Sequence of chain 29.C:
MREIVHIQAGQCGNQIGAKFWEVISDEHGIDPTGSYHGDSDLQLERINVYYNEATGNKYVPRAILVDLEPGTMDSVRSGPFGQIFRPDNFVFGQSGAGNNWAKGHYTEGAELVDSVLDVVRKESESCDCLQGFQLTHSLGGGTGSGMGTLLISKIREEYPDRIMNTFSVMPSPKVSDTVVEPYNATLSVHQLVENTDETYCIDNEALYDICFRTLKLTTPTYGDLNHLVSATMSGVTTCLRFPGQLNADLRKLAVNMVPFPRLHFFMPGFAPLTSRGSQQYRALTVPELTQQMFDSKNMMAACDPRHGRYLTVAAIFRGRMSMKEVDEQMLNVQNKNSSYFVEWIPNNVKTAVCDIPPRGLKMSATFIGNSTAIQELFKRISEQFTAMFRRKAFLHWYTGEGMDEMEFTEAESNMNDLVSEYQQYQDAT

The small molecule below binds the protein below.
Small molecule (SMILES): CC(=O)O[C@H]1C(=O)[C@@]2(C)[C@H]([C@H](OC(=O)c3ccccc3)[C@]3(O)C[C@H](OC(=O)[C@H](O)[C@@H](NC(=O)c4ccccc4)c4ccccc4)C(C)=C1C3(C)C)[C@]1(OC(C)=O)CO[C@@H]1C[C@@H]2O

Binding-site contacts:
Ligand atom C42 contacts residue VAL23 of chain 29.C at 3.4 Å (hydrophobic).
Ligand atom C08 contacts residue HIS227 of chain 29.C at 2.9 Å.
Ligand atom C36 contacts residue HIS227 of chain 29.C at 3.7 Å.
Ligand atom C05 contacts residue HIS227 of chain 29.C at 2.9 Å.
Ligand atom C08 contacts residue LEU228 of chain 29.C at 3.6 Å (hydrophobic).
Ligand atom O05 contacts residue LEU361 of chain 29.C at 3.8 Å.
Ligand atom O08 contacts residue ARG276 of chain 29.C at 3.3 Å.
Ligand atom C30 contacts residue HIS227 of chain 29.C at 3.1 Å.
Ligand atom C07 contacts residue HIS227 of chain 29.C at 2.3 Å.
Ligand atom C06 contacts residue ASP224 of chain 29.C at 3.4 Å.
Ligand atom O06 contacts residue LEU273 of chain 29.C at 3.6 Å.
Ligand atom O06 contacts residue LEU215 of chain 29.C at 3.7 Å.
Ligand atom C09 contacts residue HIS227 of chain 29.C at 3.3 Å.
Ligand atom O14 contacts residue HIS227 of chain 29.C at 2.1 Å (h-bond).
Ligand atom C28 contacts residue PRO358 of chain 29.C at 3.8 Å (hydrophobic).
Ligand atom O13 contacts residue ARG359 of chain 29.C at 3.1 Å (salt-bridge).
Ligand atom C06 contacts residue HIS227 of chain 29.C at 2.3 Å.
Ligand atom O06 contacts residue PRO272 of chain 29.C at 3.6 Å.
Ligand atom O07 contacts residue ARG276 of chain 29.C at 3.8 Å.
Ligand atom C41 contacts residue SER234 of chain 29.C at 3.7 Å.
Ligand atom C19 contacts residue ARG276 of chain 29.C at 3.9 Å.
Ligand atom C19 contacts residue THR274 of chain 29.C at 3.2 Å.
Ligand atom C17 contacts residue LEU361 of chain 29.C at 3.9 Å (hydrophobic).
Ligand atom C15 contacts residue PRO272 of chain 29.C at 3.3 Å (hydrophobic).
Ligand atom O13 contacts residue PRO358 of chain 29.C at 3.5 Å.
Ligand atom C40 contacts residue VAL23 of chain 29.C at 3.5 Å (hydrophobic).
Ligand atom C14 contacts residue THR274 of chain 29.C at 3.6 Å.
Ligand atom C44 contacts residue LEU361 of chain 29.C at 3.8 Å (hydrophobic).
Ligand atom C40 contacts residue SER234 of chain 29.C at 3.1 Å.
Ligand atom C31 contacts residue HIS227 of chain 29.C at 3.8 Å.
Ligand atom C16 contacts residue PRO272 of chain 29.C at 3.6 Å (hydrophobic).
Ligand atom C14 contacts residue LEU215 of chain 29.C at 3.8 Å (hydrophobic).
Ligand atom O13 contacts residue GLY360 of chain 29.C at 3.8 Å.
Ligand atom O12 contacts residue GLY360 of chain 29.C at 3.4 Å (h-bond).
Ligand atom C04 contacts residue HIS227 of chain 29.C at 3.4 Å.
Ligand atom C41 contacts residue VAL23 of chain 29.C at 2.8 Å (hydrophobic).
Ligand atom C13 contacts residue HIS227 of chain 29.C at 3.9 Å.
Ligand atom C39 contacts residue ALA231 of chain 29.C at 3.8 Å (hydrophobic).
Ligand atom O06 contacts residue THR274 of chain 29.C at 3.1 Å (h-bond).
Ligand atom C44 contacts residue GLY360 of chain 29.C at 3.9 Å.